Sequence of chain 1.A:
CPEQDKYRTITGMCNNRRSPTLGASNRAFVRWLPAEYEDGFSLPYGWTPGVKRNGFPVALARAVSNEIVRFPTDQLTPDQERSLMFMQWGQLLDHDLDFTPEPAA

Binding-site contacts:
Ligand atom O6 contacts residue TRP32 of chain 1.A at 4.0 Å.
Ligand atom C6 contacts residue THR389 of chain 1.C at 3.9 Å.
Ligand atom C6 contacts residue TRP32 of chain 1.A at 4.3 Å (hydrophobic).
Ligand atom O4 contacts residue FUC4 of chain 1.E at 2.8 Å (h-bond).
Ligand atom O4 contacts residue LYS393 of chain 1.C at 3.7 Å.
Ligand atom O6 contacts residue PHE327 of chain 1.C at 4.0 Å.
Ligand atom O6 contacts residue LYS393 of chain 1.C at 3.7 Å.
Ligand atom C1 contacts residue PHE327 of chain 1.C at 4.4 Å (hydrophobic).
Ligand atom C5 contacts residue PHE327 of chain 1.C at 4.0 Å (hydrophobic).
Ligand atom C3 contacts residue FUC4 of chain 1.E at 3.9 Å.
Ligand atom O5 contacts residue PHE327 of chain 1.C at 3.6 Å.
Ligand atom O3 contacts residue FUC4 of chain 1.E at 3.4 Å (h-bond).
Ligand atom C6 contacts residue LYS393 of chain 1.C at 3.8 Å.
Ligand atom O4 contacts residue THR389 of chain 1.C at 4.2 Å.
Ligand atom C5 contacts residue THR389 of chain 1.C at 4.3 Å.
Ligand atom C4 contacts residue FUC4 of chain 1.E at 3.9 Å.
Ligand atom C6 contacts residue PHE327 of chain 1.C at 3.6 Å (hydrophobic).

A small-molecule ligand and the protein it binds are described below.
Small molecule (SMILES): OC[C@H]1O[C@@H](O)[C@@H](O)[C@@H](O)[C@@H]1O

Sequence of chain 1.C:
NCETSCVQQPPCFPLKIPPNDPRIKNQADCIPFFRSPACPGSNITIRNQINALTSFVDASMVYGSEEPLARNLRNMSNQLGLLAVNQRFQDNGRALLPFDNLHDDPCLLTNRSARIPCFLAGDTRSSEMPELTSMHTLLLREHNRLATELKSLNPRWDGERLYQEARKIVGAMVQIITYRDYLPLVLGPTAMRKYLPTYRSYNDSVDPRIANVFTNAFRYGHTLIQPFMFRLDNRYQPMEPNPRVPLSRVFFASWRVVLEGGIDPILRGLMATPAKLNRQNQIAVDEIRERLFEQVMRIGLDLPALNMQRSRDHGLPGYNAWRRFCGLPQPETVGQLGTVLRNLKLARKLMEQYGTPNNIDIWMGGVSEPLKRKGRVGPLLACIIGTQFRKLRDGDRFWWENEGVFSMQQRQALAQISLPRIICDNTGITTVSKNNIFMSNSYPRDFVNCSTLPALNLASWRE